This protein binds this small molecule.
Small molecule (SMILES): C[C@H](NC(=O)[C@H](C)NC(=O)[C@H](CC1=CN=C2CC=CC=C12)NC(=O)[C@@H](N)Cc1ccc(O)cc1)C(=O)N[C@@H](C)C(=O)N[C@@H](C)C=O

Binding-site contacts:
Ligand atom NE1 contacts residue GLU11 of chain 1.A at 4.5 Å.
Ligand atom CE2 contacts residue LEU10 of chain 1.A at 4.2 Å (hydrophobic).
Ligand atom O contacts residue LYS7 of chain 1.A at 3.8 Å.
Ligand atom CZ3 contacts residue ARG68 of chain 1.A at 3.6 Å.
Ligand atom CE2 contacts residue TYR66 of chain 1.A at 4.2 Å (hydrophobic).
Ligand atom CE2 contacts residue GLU11 of chain 1.A at 4.2 Å.
Ligand atom OH contacts residue LEU10 of chain 1.A at 2.9 Å.
Ligand atom CD2 contacts residue TYR66 of chain 1.A at 4.3 Å (hydrophobic).
Ligand atom CZ3 contacts residue TYR66 of chain 1.A at 3.3 Å (hydrophobic).
Ligand atom CD2 contacts residue LYS7 of chain 1.A at 4.3 Å.
Ligand atom CZ2 contacts residue TYR66 of chain 1.A at 3.0 Å (hydrophobic).
Ligand atom CD2 contacts residue GLU11 of chain 1.A at 3.2 Å.
Ligand atom NE1 contacts residue LYS7 of chain 1.A at 3.3 Å.
Ligand atom CD1 contacts residue LYS7 of chain 1.A at 2.6 Å.
Ligand atom O contacts residue GLU11 of chain 1.A at 4.3 Å.
Ligand atom CE3 contacts residue GLU11 of chain 1.A at 3.5 Å.
Ligand atom CG contacts residue LYS7 of chain 1.A at 4.4 Å.
Ligand atom CD1 contacts residue GLU11 of chain 1.A at 3.8 Å.
Ligand atom CE1 contacts residue LEU10 of chain 1.A at 4.3 Å (hydrophobic).
Ligand atom CH2 contacts residue LYS67 of chain 1.A at 3.6 Å.
Ligand atom CE3 contacts residue TYR66 of chain 1.A at 4.0 Å (hydrophobic).
Ligand atom CZ contacts residue LEU10 of chain 1.A at 3.6 Å (hydrophobic).
Ligand atom CZ3 contacts residue LYS67 of chain 1.A at 3.7 Å.
Ligand atom CD2 contacts residue LYS7 of chain 1.A at 3.9 Å.
Ligand atom CB contacts residue LYS7 of chain 1.A at 3.8 Å.
Ligand atom CA contacts residue GLU11 of chain 1.A at 4.0 Å.
Ligand atom CG contacts residue GLU11 of chain 1.A at 2.9 Å.
Ligand atom CE2 contacts residue LYS7 of chain 1.A at 4.2 Å.
Ligand atom CE3 contacts residue ARG68 of chain 1.A at 3.8 Å.
Ligand atom CG contacts residue LYS7 of chain 1.A at 3.4 Å.
Ligand atom N contacts residue LYS7 of chain 1.A at 4.3 Å.
Ligand atom CB contacts residue LYS7 of chain 1.A at 3.9 Å.
Ligand atom CB contacts residue GLU11 of chain 1.A at 2.6 Å.
Ligand atom CH2 contacts residue ARG68 of chain 1.A at 4.5 Å.
Ligand atom C contacts residue LYS7 of chain 1.A at 4.1 Å.
Ligand atom CH2 contacts residue TYR66 of chain 1.A at 2.5 Å (hydrophobic).

Sequence of chain 1.A:
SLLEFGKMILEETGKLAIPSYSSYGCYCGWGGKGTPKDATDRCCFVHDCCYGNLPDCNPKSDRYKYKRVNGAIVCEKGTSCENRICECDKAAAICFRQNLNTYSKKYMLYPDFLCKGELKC